Sequence of chain 8.A:
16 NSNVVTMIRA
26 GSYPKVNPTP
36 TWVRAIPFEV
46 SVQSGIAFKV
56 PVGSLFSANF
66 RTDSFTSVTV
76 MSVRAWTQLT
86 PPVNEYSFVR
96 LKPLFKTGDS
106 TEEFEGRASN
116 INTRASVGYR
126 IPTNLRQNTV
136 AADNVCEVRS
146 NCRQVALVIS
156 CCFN

Sequence of chain 57.A:
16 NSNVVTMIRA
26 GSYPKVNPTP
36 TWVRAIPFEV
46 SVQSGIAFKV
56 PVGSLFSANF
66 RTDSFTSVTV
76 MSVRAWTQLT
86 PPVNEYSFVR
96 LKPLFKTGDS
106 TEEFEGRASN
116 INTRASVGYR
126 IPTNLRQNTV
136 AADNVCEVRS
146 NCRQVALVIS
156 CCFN

A small-molecule ligand and the protein it binds are described below.
Small molecule (SMILES): CO[P](=O)(O)O[C@H]1[C@@H](O)[C@H](n2ccc(=O)[nH]c2=O)O[C@@H]1COP(=O)(O)O

Binding-site contacts:
Ligand atom OP2 contacts residue ILE23 of chain 8.A at 4.5 Å.
Ligand atom N1 contacts residue ASN16 of chain 8.A at 4.4 Å.
Ligand atom N1 contacts residue ARG125 of chain 57.A at 3.7 Å.
Ligand atom C5' contacts residue ARG125 of chain 57.A at 4.1 Å.
Ligand atom OP2 contacts residue SER77 of chain 57.A at 4.1 Å.
Ligand atom O4 contacts residue THR21 of chain 8.A at 3.9 Å.
Ligand atom N3 contacts residue ASN16 of chain 8.A at 2.9 Å (h-bond).
Ligand atom C4 contacts residue ARG125 of chain 57.A at 3.5 Å.
Ligand atom P contacts residue ARG131 of chain 57.A at 3.5 Å.
Ligand atom C3' contacts residue ARG125 of chain 57.A at 3.3 Å.
Ligand atom O3' contacts residue ARG125 of chain 57.A at 4.0 Å.
Ligand atom O5' contacts residue ARG125 of chain 57.A at 3.0 Å (salt-bridge).
Ligand atom P contacts residue ILE23 of chain 8.A at 4.4 Å.
Ligand atom C5' contacts residue MET76 of chain 57.A at 4.3 Å (hydrophobic).
Ligand atom C5' contacts residue ARG131 of chain 57.A at 3.2 Å.
Ligand atom C4 contacts residue SER17 of chain 8.A at 4.1 Å.
Ligand atom C5' contacts residue SER77 of chain 57.A at 4.4 Å.
Ligand atom C5 contacts residue ARG125 of chain 57.A at 3.5 Å.
Ligand atom N3 contacts residue SER17 of chain 8.A at 4.3 Å.
Ligand atom C2' contacts residue ARG125 of chain 57.A at 3.6 Å.
Ligand atom C5 contacts residue THR21 of chain 8.A at 4.3 Å.
Ligand atom OP1 contacts residue ARG125 of chain 57.A at 2.9 Å (salt-bridge).
Ligand atom C2 contacts residue ARG125 of chain 57.A at 3.8 Å.
Ligand atom OP1 contacts residue ARG131 of chain 57.A at 3.4 Å (salt-bridge).
Ligand atom C4' contacts residue ARG125 of chain 57.A at 4.4 Å.
Ligand atom C6 contacts residue ARG125 of chain 57.A at 3.5 Å.
Ligand atom O5' contacts residue ARG131 of chain 57.A at 2.6 Å (salt-bridge).
Ligand atom N3 contacts residue ARG125 of chain 57.A at 3.6 Å (salt-bridge).
Ligand atom OP3 contacts residue ILE23 of chain 8.A at 4.2 Å.
Ligand atom C1' contacts residue ARG125 of chain 57.A at 4.2 Å.
Ligand atom C2 contacts residue ASN16 of chain 8.A at 3.0 Å.
Ligand atom O2 contacts residue ARG125 of chain 57.A at 3.9 Å.
Ligand atom O4 contacts residue ARG125 of chain 57.A at 3.8 Å.
Ligand atom OP3 contacts residue ARG125 of chain 57.A at 2.8 Å.
Ligand atom OP1 contacts residue ILE23 of chain 8.A at 3.9 Å.
Ligand atom OP2 contacts residue ARG131 of chain 57.A at 3.7 Å.
Ligand atom O4 contacts residue SER17 of chain 8.A at 3.2 Å.
Ligand atom P contacts residue ARG125 of chain 57.A at 3.7 Å.
Ligand atom O2 contacts residue ASN16 of chain 8.A at 2.5 Å (h-bond).
Ligand atom C4 contacts residue ASN16 of chain 8.A at 4.1 Å.